A protein and the small-molecule ligand that binds it are described below.
Small molecule (SMILES): CC(=O)N[C@H]1[C@H](O[C@H]2[C@H](O)[C@@H](NC(C)=O)CO[C@@H]2CO)O[C@H](CO)[C@@H](O)[C@@H]1O

Binding-site contacts:
Ligand atom C3 contacts residue ASN354 of chain 2.C at 3.8 Å.
Ligand atom O4 contacts residue NAG2 of chain 2.P at 4.3 Å.
Ligand atom C3 contacts residue NAG1 of chain 2.P at 3.7 Å.
Ligand atom C2 contacts residue NAG1 of chain 2.P at 3.6 Å.
Ligand atom N2 contacts residue NAG1 of chain 2.P at 3.5 Å (h-bond).
Ligand atom C8 contacts residue ARG386 of chain 2.C at 4.0 Å.
Ligand atom C4 contacts residue ASN354 of chain 2.C at 4.2 Å.
Ligand atom C7 contacts residue ASN354 of chain 2.C at 3.9 Å.
Ligand atom O7 contacts residue NAG1 of chain 2.P at 2.6 Å (h-bond).
Ligand atom C5 contacts residue ASN354 of chain 2.C at 3.7 Å.
Ligand atom C5 contacts residue NAG2 of chain 2.P at 4.4 Å.
Ligand atom C5 contacts residue NAG1 of chain 2.P at 4.2 Å.
Ligand atom C8 contacts residue NAG1 of chain 2.P at 4.1 Å.
Ligand atom C7 contacts residue NAG1 of chain 2.Q at 4.5 Å.
Ligand atom C7 contacts residue NAG1 of chain 2.P at 3.1 Å.
Ligand atom O5 contacts residue ASN354 of chain 2.C at 2.4 Å (h-bond).
Ligand atom O5 contacts residue NAG1 of chain 2.P at 4.1 Å.
Ligand atom C4 contacts residue NAG2 of chain 2.P at 4.2 Å.
Ligand atom C1 contacts residue SER356 of chain 2.C at 3.5 Å.
Ligand atom O7 contacts residue NAG1 of chain 2.Q at 4.2 Å.
Ligand atom C8 contacts residue NAG1 of chain 2.Q at 3.3 Å.
Ligand atom O6 contacts residue NAG2 of chain 2.P at 3.5 Å (h-bond).
Ligand atom O4 contacts residue NAG1 of chain 2.P at 3.6 Å.
Ligand atom C6 contacts residue NAG1 of chain 2.P at 4.2 Å.
Ligand atom O5 contacts residue SER356 of chain 2.C at 3.4 Å.
Ligand atom O5 contacts residue NAG2 of chain 2.P at 4.0 Å.
Ligand atom C5 contacts residue SER356 of chain 2.C at 3.7 Å.
Ligand atom C1 contacts residue ASN354 of chain 2.C at 1.4 Å.
Ligand atom N2 contacts residue ASN354 of chain 2.C at 2.8 Å (h-bond).
Ligand atom O7 contacts residue NAG2 of chain 2.P at 3.8 Å.
Ligand atom C2 contacts residue ASN354 of chain 2.C at 2.4 Å.
Ligand atom C6 contacts residue SER356 of chain 2.C at 3.9 Å.
Ligand atom C6 contacts residue NAG2 of chain 2.P at 3.8 Å.
Ligand atom C1 contacts residue NAG1 of chain 2.P at 3.2 Å.

Sequence of chain 2.C:
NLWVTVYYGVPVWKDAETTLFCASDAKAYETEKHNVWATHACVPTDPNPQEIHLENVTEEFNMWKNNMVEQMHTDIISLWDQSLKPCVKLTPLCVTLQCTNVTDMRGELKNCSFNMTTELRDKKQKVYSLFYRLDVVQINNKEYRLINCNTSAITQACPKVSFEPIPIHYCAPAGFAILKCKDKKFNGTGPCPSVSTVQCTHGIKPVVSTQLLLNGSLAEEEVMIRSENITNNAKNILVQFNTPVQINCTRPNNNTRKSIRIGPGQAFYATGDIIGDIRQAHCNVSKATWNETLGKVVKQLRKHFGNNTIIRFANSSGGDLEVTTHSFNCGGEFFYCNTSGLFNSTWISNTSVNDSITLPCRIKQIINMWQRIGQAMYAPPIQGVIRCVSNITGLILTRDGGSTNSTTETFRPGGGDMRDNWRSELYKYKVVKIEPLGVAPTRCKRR